Binding-site contacts:
Ligand atom C3 contacts residue VAL161 of chain 1.B at 4.4 Å (hydrophobic).
Ligand atom O2 contacts residue LYS37 of chain 1.B at 3.4 Å.
Ligand atom C10 contacts residue TYR154 of chain 1.B at 3.4 Å (hydrophobic).
Ligand atom C3 contacts residue LEU155 of chain 1.B at 4.3 Å (hydrophobic).
Ligand atom C7 contacts residue ALA38 of chain 1.B at 4.2 Å (hydrophobic).
Ligand atom C16 contacts residue PHE162 of chain 1.B at 3.6 Å (hydrophobic).
Ligand atom C3 contacts residue PHE162 of chain 1.B at 4.0 Å (hydrophobic).
Ligand atom O1 contacts residue TYR154 of chain 1.B at 2.8 Å (h-bond).
Ligand atom C2 contacts residue VAL34 of chain 1.B at 4.3 Å (hydrophobic).
Ligand atom O3 contacts residue LYS37 of chain 1.B at 4.1 Å.
Ligand atom C9 contacts residue TYR154 of chain 1.B at 3.5 Å (hydrophobic).
Ligand atom C2 contacts residue TYR154 of chain 1.B at 3.9 Å (hydrophobic).
Ligand atom C3 contacts residue VAL34 of chain 1.B at 4.0 Å (hydrophobic).
Ligand atom C6 contacts residue TYR154 of chain 1.B at 3.1 Å (hydrophobic).
Ligand atom C7 contacts residue TYR154 of chain 1.B at 3.3 Å (hydrophobic).
Ligand atom C2 contacts residue VAL161 of chain 1.B at 3.9 Å (hydrophobic).
Ligand atom C10 contacts residue LYS37 of chain 1.B at 4.4 Å.
Ligand atom C4 contacts residue TYR154 of chain 1.B at 3.4 Å (hydrophobic).
Ligand atom C15 contacts residue GLN33 of chain 1.B at 4.2 Å.
Ligand atom C8 contacts residue TYR154 of chain 1.B at 3.5 Å (hydrophobic).
Ligand atom O3 contacts residue TYR154 of chain 1.B at 4.2 Å.
Ligand atom C14 contacts residue GLN33 of chain 1.B at 4.0 Å.
Ligand atom C15 contacts residue PHE162 of chain 1.B at 3.7 Å (hydrophobic).
Ligand atom N contacts residue TYR154 of chain 1.B at 4.2 Å.
Ligand atom S contacts residue TYR154 of chain 1.B at 3.8 Å.
Ligand atom S contacts residue LYS37 of chain 1.B at 4.0 Å.
Ligand atom C5 contacts residue TYR154 of chain 1.B at 3.2 Å (hydrophobic).
Ligand atom C3 contacts residue TYR154 of chain 1.B at 3.9 Å (hydrophobic).
Ligand atom C4 contacts residue VAL34 of chain 1.B at 4.4 Å (hydrophobic).
Ligand atom C7 contacts residue LYS37 of chain 1.B at 4.0 Å.
Ligand atom C8 contacts residue LYS37 of chain 1.B at 3.8 Å.
Ligand atom C2 contacts residue PHE162 of chain 1.B at 3.9 Å (hydrophobic).
Ligand atom C1 contacts residue TYR154 of chain 1.B at 3.6 Å (hydrophobic).
Ligand atom C9 contacts residue LYS37 of chain 1.B at 3.9 Å.

Sequence of chain 1.B:
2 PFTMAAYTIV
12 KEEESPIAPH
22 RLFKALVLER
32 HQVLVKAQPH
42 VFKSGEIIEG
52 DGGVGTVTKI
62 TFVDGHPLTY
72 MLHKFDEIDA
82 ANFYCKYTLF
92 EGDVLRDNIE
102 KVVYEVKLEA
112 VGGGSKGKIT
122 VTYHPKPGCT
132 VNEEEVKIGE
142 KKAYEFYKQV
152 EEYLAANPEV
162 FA

A small-molecule ligand and the protein it binds are described below.
Small molecule (SMILES): O=S(=O)(O)c1cccc2cccc(Nc3ccccc3)c12